Binding-site contacts:
Ligand atom O3C contacts residue ARG41 of chain 1.B at 3.1 Å (salt-bridge).
Ligand atom N7 contacts residue TYR248 of chain 1.B at 3.7 Å.
Ligand atom O1A contacts residue TYR248 of chain 1.B at 2.9 Å (h-bond).
Ligand atom O3B contacts residue ARG70 of chain 1.B at 3.7 Å.
Ligand atom O2' contacts residue ASP152 of chain 1.B at 3.8 Å.
Ligand atom O3A contacts residue MG1 of chain 1.T at 3.9 Å.
Ligand atom O2B contacts residue ARG70 of chain 1.B at 2.7 Å (salt-bridge).
Ligand atom N3 contacts residue TYR248 of chain 1.B at 3.7 Å.
Ligand atom N2 contacts residue GLU250 of chain 1.B at 3.1 Å (salt-bridge).
Ligand atom C4 contacts residue TYR248 of chain 1.B at 3.6 Å (hydrophobic).
Ligand atom O3' contacts residue ARG41 of chain 1.B at 3.8 Å.
Ligand atom C6 contacts residue TYR248 of chain 1.B at 3.6 Å (hydrophobic).
Ligand atom O1B contacts residue MG1 of chain 1.T at 2.8 Å.
Ligand atom C2 contacts residue GLU250 of chain 1.B at 3.4 Å.
Ligand atom PA contacts residue TYR248 of chain 1.B at 3.6 Å.
Ligand atom O2' contacts residue ALA40 of chain 1.B at 3.8 Å.
Ligand atom C2' contacts residue ASP152 of chain 1.B at 3.8 Å.
Ligand atom N1 contacts residue GLU250 of chain 1.B at 2.8 Å (salt-bridge).
Ligand atom N2 contacts residue PHE241 of chain 1.B at 3.8 Å.
Ligand atom O3B contacts residue ARG41 of chain 1.B at 3.7 Å.
Ligand atom CM7 contacts residue TYR248 of chain 1.B at 3.8 Å (hydrophobic).
Ligand atom N1 contacts residue TYR248 of chain 1.B at 3.6 Å.
Ligand atom O1C contacts residue MG1 of chain 1.T at 2.2 Å.
Ligand atom O1C contacts residue HIS37 of chain 1.B at 3.4 Å (h-bond).
Ligand atom C6 contacts residue TYR154 of chain 1.B at 3.8 Å (hydrophobic).
Ligand atom O4' contacts residue VAL243 of chain 1.B at 3.8 Å.
Ligand atom C6 contacts residue GLU250 of chain 1.B at 3.8 Å.
Ligand atom O2A contacts residue TYR248 of chain 1.B at 3.6 Å.
Ligand atom O3C contacts residue HIS37 of chain 1.B at 3.1 Å (h-bond).
Ligand atom C5 contacts residue TYR248 of chain 1.B at 3.5 Å (hydrophobic).
Ligand atom O3A contacts residue ARG41 of chain 1.B at 3.4 Å (salt-bridge).
Ligand atom PC contacts residue HIS37 of chain 1.B at 3.8 Å.
Ligand atom O2A contacts residue ARG92 of chain 1.B at 3.2 Å (salt-bridge).
Ligand atom C2 contacts residue TYR248 of chain 1.B at 3.7 Å (hydrophobic).
Ligand atom O2' contacts residue TYR285 of chain 1.B at 3.0 Å (h-bond).
Ligand atom CM7 contacts residue SAH1 of chain 1.R at 3.5 Å.
Ligand atom N1 contacts residue TYR154 of chain 1.B at 3.5 Å.
Ligand atom PC contacts residue MG1 of chain 1.T at 3.6 Å.
Ligand atom PB contacts residue MG1 of chain 1.T at 3.7 Å.
Ligand atom C2 contacts residue TYR154 of chain 1.B at 3.6 Å (hydrophobic).

This protein binds this small molecule.
Small molecule (SMILES): C[n+]1cn([C@@H]2O[C@H](CO[P](=O)(O)O[P](=O)(O)OP(=O)(O)O)[C@@H](O)[C@H]2O)c2nc(N)[nH]c(=O)c21

Sequence of chain 1.B:
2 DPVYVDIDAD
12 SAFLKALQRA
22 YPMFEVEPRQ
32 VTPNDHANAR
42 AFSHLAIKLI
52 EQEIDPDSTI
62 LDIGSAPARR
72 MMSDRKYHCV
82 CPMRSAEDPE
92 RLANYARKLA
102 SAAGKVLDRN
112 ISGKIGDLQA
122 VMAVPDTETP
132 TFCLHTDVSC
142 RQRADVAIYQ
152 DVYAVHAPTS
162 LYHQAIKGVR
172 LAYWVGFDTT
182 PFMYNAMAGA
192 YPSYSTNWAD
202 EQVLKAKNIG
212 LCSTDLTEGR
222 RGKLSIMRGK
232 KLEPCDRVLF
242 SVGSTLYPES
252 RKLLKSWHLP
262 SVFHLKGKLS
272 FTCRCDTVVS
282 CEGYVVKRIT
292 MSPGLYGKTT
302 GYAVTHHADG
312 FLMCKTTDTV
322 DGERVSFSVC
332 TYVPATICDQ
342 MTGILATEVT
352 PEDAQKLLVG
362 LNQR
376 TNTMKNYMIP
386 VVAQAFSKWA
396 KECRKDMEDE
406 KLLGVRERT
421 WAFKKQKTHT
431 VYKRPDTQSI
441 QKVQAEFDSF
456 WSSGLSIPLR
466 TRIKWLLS

Sequence of chain 1.C:
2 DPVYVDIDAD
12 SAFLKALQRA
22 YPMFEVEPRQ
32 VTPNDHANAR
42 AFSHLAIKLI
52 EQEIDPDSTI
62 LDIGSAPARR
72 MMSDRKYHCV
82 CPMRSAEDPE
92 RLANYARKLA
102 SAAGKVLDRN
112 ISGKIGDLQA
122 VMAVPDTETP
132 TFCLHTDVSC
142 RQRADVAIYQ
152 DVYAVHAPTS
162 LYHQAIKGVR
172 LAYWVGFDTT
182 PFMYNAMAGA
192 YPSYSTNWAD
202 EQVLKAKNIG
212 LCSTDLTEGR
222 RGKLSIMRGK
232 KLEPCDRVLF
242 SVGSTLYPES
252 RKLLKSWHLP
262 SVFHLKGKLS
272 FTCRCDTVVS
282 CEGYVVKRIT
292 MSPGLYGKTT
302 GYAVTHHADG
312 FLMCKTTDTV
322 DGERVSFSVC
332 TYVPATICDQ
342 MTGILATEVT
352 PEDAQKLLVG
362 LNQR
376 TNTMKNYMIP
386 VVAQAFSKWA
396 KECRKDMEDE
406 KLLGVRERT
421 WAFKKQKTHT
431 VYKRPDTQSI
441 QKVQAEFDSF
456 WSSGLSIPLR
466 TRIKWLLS